The protein below binds the small molecule below.
Small molecule (SMILES): CC(=O)N[C@@H]1[C@@H](O)[C@H](O)[C@@H](CO)O[C@H]1O

Sequence of chain 1.C:
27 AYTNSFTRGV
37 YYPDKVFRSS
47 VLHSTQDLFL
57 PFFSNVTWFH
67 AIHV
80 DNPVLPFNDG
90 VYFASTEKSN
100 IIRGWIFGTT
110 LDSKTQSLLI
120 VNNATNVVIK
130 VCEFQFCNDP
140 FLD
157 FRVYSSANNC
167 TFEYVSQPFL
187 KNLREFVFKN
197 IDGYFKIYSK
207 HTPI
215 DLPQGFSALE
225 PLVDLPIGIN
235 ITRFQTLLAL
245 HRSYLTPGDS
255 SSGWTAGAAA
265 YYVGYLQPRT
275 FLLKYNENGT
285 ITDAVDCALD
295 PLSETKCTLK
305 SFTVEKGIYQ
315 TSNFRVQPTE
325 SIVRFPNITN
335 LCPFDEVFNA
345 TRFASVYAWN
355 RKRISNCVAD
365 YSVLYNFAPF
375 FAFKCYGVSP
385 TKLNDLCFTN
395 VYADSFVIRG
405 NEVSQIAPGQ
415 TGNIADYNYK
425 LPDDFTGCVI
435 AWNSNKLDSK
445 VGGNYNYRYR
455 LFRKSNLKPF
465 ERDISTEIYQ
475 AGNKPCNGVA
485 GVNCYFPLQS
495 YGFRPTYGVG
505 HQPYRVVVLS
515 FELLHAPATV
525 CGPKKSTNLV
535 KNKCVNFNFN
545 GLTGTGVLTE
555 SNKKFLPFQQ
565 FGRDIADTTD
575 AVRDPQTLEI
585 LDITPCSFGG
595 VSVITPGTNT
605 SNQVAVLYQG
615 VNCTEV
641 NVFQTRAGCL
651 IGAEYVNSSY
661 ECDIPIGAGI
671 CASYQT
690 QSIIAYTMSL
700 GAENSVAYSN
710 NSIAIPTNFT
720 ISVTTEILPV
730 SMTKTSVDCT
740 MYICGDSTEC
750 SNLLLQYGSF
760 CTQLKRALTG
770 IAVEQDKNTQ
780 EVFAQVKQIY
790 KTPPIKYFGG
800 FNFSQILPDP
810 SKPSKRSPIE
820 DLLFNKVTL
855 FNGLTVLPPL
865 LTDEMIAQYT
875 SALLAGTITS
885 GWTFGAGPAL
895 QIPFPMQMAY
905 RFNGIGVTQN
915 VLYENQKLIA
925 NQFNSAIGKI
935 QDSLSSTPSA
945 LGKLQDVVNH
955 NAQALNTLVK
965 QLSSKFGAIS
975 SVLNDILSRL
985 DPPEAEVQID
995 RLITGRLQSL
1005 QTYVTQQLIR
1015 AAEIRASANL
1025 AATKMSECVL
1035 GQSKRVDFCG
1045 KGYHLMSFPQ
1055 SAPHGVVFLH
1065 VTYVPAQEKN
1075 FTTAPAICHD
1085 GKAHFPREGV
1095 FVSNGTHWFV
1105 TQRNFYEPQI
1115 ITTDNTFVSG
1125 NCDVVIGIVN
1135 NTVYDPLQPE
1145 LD

Binding-site contacts:
Ligand atom C1 contacts residue ASN616 of chain 1.C at 3.3 Å.
Ligand atom C2 contacts residue ASN616 of chain 1.C at 3.2 Å.
Ligand atom C8 contacts residue ASN616 of chain 1.C at 4.1 Å.
Ligand atom C7 contacts residue ASN616 of chain 1.C at 3.7 Å.
Ligand atom O5 contacts residue ASN616 of chain 1.C at 4.3 Å.
Ligand atom N2 contacts residue ASN616 of chain 1.C at 2.9 Å (h-bond).
Ligand atom C8 contacts residue GLN644 of chain 1.C at 3.3 Å.
Ligand atom C7 contacts residue GLN644 of chain 1.C at 4.5 Å.